Binding-site contacts:
Ligand atom C1 contacts residue SER300 of chain 1.E at 3.9 Å.
Ligand atom C4 contacts residue ASN446 of chain 1.E at 4.2 Å.
Ligand atom C5 contacts residue ASN446 of chain 1.E at 3.6 Å.
Ligand atom N2 contacts residue SER300 of chain 1.E at 3.2 Å (h-bond).
Ligand atom N2 contacts residue ASN446 of chain 1.E at 2.9 Å (h-bond).
Ligand atom O7 contacts residue SER300 of chain 1.E at 3.7 Å.
Ligand atom O7 contacts residue ASN446 of chain 1.E at 4.0 Å.
Ligand atom C7 contacts residue ASN446 of chain 1.E at 3.6 Å.
Ligand atom O5 contacts residue ASN446 of chain 1.E at 2.3 Å (h-bond).
Ligand atom C8 contacts residue SER300 of chain 1.E at 3.1 Å.
Ligand atom C2 contacts residue ASN446 of chain 1.E at 2.4 Å.
Ligand atom C8 contacts residue LEU274 of chain 1.E at 3.9 Å (hydrophobic).
Ligand atom C2 contacts residue SER300 of chain 1.E at 4.0 Å.
Ligand atom C1 contacts residue ASN446 of chain 1.E at 1.4 Å.
Ligand atom C7 contacts residue SER300 of chain 1.E at 3.1 Å.
Ligand atom C3 contacts residue ASN446 of chain 1.E at 3.8 Å.

Sequence of chain 1.E:
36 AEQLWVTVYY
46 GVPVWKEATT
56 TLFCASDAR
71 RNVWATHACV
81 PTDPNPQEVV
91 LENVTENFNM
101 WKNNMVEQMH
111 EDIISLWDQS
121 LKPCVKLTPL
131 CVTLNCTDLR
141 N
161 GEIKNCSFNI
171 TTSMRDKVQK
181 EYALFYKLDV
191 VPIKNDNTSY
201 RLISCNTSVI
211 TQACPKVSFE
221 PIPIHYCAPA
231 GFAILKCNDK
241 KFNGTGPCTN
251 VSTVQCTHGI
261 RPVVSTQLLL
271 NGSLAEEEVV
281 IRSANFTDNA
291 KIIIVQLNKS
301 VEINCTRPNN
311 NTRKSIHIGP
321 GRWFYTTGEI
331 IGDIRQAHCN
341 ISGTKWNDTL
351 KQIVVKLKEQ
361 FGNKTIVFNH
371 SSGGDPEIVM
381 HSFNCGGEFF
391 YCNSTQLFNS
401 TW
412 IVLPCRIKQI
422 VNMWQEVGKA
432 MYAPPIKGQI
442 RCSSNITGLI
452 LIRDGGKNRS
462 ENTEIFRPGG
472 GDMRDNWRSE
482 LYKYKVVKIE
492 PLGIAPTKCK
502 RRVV

A small-molecule ligand and the protein it binds are described below.
Small molecule (SMILES): CC(=O)N[C@@H]1[C@@H](O)[C@H](O)[C@@H](CO)O[C@H]1O